This small molecule binds to this protein.
Small molecule (SMILES): CC(=O)N[C@@H]1[C@@H](O)[C@H](O)[C@@H](CO)O[C@H]1O

Sequence of chain 1.A:
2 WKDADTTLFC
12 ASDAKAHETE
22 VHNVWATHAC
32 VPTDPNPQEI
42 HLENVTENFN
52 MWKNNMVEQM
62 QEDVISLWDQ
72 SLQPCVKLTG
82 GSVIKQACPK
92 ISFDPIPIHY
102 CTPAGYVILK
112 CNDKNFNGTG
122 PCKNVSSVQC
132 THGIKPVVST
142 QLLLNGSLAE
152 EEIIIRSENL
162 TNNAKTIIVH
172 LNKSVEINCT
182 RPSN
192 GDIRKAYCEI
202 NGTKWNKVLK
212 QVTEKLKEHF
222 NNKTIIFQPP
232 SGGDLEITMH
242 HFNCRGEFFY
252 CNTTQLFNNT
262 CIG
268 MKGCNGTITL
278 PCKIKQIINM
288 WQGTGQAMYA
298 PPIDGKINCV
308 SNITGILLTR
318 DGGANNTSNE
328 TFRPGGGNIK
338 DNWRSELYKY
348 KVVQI

Binding-site contacts:
Ligand atom C8 contacts residue GLN256 of chain 1.A at 3.7 Å.
Ligand atom C6 contacts residue LYS269 of chain 1.A at 4.1 Å.
Ligand atom C1 contacts residue THR261 of chain 1.A at 3.3 Å.
Ligand atom C5 contacts residue ASN259 of chain 1.A at 3.7 Å.
Ligand atom O6 contacts residue CYS262 of chain 1.A at 4.3 Å.
Ligand atom C5 contacts residue THR261 of chain 1.A at 4.2 Å.
Ligand atom O6 contacts residue LYS269 of chain 1.A at 3.8 Å.
Ligand atom O6 contacts residue CYS271 of chain 1.A at 3.6 Å.
Ligand atom O6 contacts residue GLY270 of chain 1.A at 3.9 Å.
Ligand atom C2 contacts residue ASN259 of chain 1.A at 2.5 Å.
Ligand atom O5 contacts residue THR261 of chain 1.A at 3.7 Å.
Ligand atom C7 contacts residue ASN259 of chain 1.A at 3.6 Å.
Ligand atom O5 contacts residue CYS262 of chain 1.A at 4.2 Å.
Ligand atom C1 contacts residue ASN259 of chain 1.A at 1.4 Å.
Ligand atom O7 contacts residue ASN259 of chain 1.A at 4.4 Å.
Ligand atom C3 contacts residue ASN259 of chain 1.A at 3.8 Å.
Ligand atom C8 contacts residue ASN259 of chain 1.A at 3.9 Å.
Ligand atom O7 contacts residue THR255 of chain 1.A at 4.0 Å.
Ligand atom C1 contacts residue CYS262 of chain 1.A at 4.5 Å (hydrophobic).
Ligand atom C4 contacts residue ASN259 of chain 1.A at 4.2 Å.
Ligand atom O5 contacts residue ASN259 of chain 1.A at 2.4 Å (h-bond).
Ligand atom N2 contacts residue ASN259 of chain 1.A at 2.9 Å (h-bond).